The small molecule below binds the protein below.
Small molecule (SMILES): Cc1cc(N)nc2cc(-c3cccc(CN)c3)ccc12

Binding-site contacts:
Ligand atom C02 contacts residue HEM1 of chain 1.Y at 3.6 Å.
Ligand atom C23 contacts residue HEM1 of chain 1.Y at 3.1 Å.
Ligand atom C09 contacts residue GLU321 of chain 1.C at 3.4 Å.
Ligand atom C08 contacts residue HEM1 of chain 1.Y at 3.8 Å.
Ligand atom C03 contacts residue TRP316 of chain 1.C at 3.8 Å (hydrophobic).
Ligand atom C11 contacts residue HEM1 of chain 1.Y at 3.3 Å.
Ligand atom N02 contacts residue HEM1 of chain 1.Y at 3.6 Å.
Ligand atom C07 contacts residue VAL296 of chain 1.C at 3.3 Å (hydrophobic).
Ligand atom C24 contacts residue TRP407 of chain 1.C at 3.6 Å (hydrophobic).
Ligand atom C04 contacts residue HEM1 of chain 1.Y at 3.5 Å.
Ligand atom C07 contacts residue HEM1 of chain 1.Y at 3.8 Å.
Ligand atom C24 contacts residue HEM1 of chain 1.Y at 3.8 Å.
Ligand atom C09 contacts residue HEM1 of chain 1.Y at 3.5 Å.
Ligand atom C26 contacts residue HEM1 of chain 1.Y at 3.5 Å.
Ligand atom N02 contacts residue TYR317 of chain 1.C at 3.4 Å.
Ligand atom C03 contacts residue PRO294 of chain 1.C at 3.8 Å (hydrophobic).
Ligand atom C06 contacts residue HEM1 of chain 1.Y at 3.8 Å.
Ligand atom C03 contacts residue HEM1 of chain 1.Y at 3.2 Å.
Ligand atom N01 contacts residue HEM1 of chain 1.Y at 3.6 Å.
Ligand atom C25 contacts residue TYR435 of chain 1.C at 3.6 Å (hydrophobic).
Ligand atom N28 contacts residue TRP407 of chain 1.C at 3.9 Å.
Ligand atom C02 contacts residue GLU321 of chain 1.C at 3.1 Å.
Ligand atom N02 contacts residue GLU321 of chain 1.C at 2.4 Å (salt-bridge).
Ligand atom N02 contacts residue TRP316 of chain 1.C at 2.9 Å (h-bond).
Ligand atom C02 contacts residue TRP316 of chain 1.C at 3.8 Å (hydrophobic).
Ligand atom C11 contacts residue GLY315 of chain 1.C at 3.7 Å.
Ligand atom C22 contacts residue HEM1 of chain 1.Y at 3.2 Å.
Ligand atom N28 contacts residue H4B1 of chain 1.Z at 3.3 Å (h-bond).
Ligand atom C25 contacts residue TRP407 of chain 1.C at 3.9 Å (hydrophobic).
Ligand atom C10 contacts residue GLU321 of chain 1.C at 3.6 Å.
Ligand atom C06 contacts residue PHE313 of chain 1.C at 3.9 Å (hydrophobic).
Ligand atom N02 contacts residue PRO294 of chain 1.C at 3.9 Å.
Ligand atom N02 contacts residue MET318 of chain 1.C at 3.7 Å.
Ligand atom N01 contacts residue GLU321 of chain 1.C at 2.8 Å (salt-bridge).
Ligand atom C06 contacts residue VAL296 of chain 1.C at 3.5 Å (hydrophobic).
Ligand atom N28 contacts residue HEM1 of chain 1.Y at 2.6 Å (h-bond).
Ligand atom C21 contacts residue HEM1 of chain 1.Y at 3.6 Å.
Ligand atom C08 contacts residue VAL296 of chain 1.C at 3.9 Å (hydrophobic).
Ligand atom C27 contacts residue HEM1 of chain 1.Y at 3.2 Å.
Ligand atom C10 contacts residue HEM1 of chain 1.Y at 3.8 Å.

Sequence of chain 1.C:
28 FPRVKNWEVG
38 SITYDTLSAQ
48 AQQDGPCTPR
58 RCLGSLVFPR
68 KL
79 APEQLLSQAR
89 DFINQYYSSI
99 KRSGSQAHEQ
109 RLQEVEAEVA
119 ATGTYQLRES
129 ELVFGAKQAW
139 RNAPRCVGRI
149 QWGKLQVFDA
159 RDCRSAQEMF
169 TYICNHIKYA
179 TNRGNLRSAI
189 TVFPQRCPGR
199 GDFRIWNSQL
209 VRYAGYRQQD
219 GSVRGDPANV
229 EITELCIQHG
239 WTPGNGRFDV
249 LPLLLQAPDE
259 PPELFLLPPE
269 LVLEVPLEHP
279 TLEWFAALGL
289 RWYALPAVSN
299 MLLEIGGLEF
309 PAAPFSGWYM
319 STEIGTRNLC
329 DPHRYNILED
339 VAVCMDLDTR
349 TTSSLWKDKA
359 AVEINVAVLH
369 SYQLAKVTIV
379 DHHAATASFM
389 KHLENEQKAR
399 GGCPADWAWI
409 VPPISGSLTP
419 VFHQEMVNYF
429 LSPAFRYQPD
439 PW